A protein and the small-molecule ligand that binds it are described below.
Small molecule (SMILES): C[C@H](O)CCCC(=O)CCC/C=C/c1cc(O)cc(O)c1C(=O)O

Binding-site contacts:
Ligand atom O2 contacts residue PRO192 of chain 1.B at 3.8 Å.
Ligand atom C4 contacts residue PRO192 of chain 1.B at 3.9 Å (hydrophobic).
Ligand atom C3P contacts residue HIS242 of chain 1.B at 3.3 Å.
Ligand atom O2 contacts residue TYR187 of chain 1.B at 3.4 Å (h-bond).
Ligand atom O12 contacts residue SER102 of chain 1.B at 2.4 Å (h-bond).
Ligand atom C11 contacts residue HIS242 of chain 1.B at 3.7 Å.
Ligand atom C7P contacts residue MET154 of chain 1.B at 3.6 Å (hydrophobic).
Ligand atom O10 contacts residue ASP31 of chain 1.B at 3.8 Å.
Ligand atom C5 contacts residue LEU135 of chain 1.B at 3.5 Å (hydrophobic).
Ligand atom C2 contacts residue TRP183 of chain 1.B at 3.8 Å (hydrophobic).
Ligand atom C4 contacts residue LEU135 of chain 1.B at 3.8 Å (hydrophobic).
Ligand atom C1 contacts residue TRP183 of chain 1.B at 3.5 Å (hydrophobic).
Ligand atom O13 contacts residue SER103 of chain 1.B at 3.7 Å.
Ligand atom C2 contacts residue PRO188 of chain 1.B at 3.7 Å (hydrophobic).
Ligand atom C3 contacts residue PRO188 of chain 1.B at 3.5 Å (hydrophobic).
Ligand atom C10 contacts residue SER102 of chain 1.B at 3.5 Å.
Ligand atom O13 contacts residue TYR187 of chain 1.B at 3.8 Å.
Ligand atom C7P contacts residue TRP183 of chain 1.B at 3.6 Å (hydrophobic).
Ligand atom C12 contacts residue TRP183 of chain 1.B at 3.6 Å (hydrophobic).
Ligand atom O10 contacts residue GLY32 of chain 1.B at 2.8 Å (h-bond).
Ligand atom O2 contacts residue PRO188 of chain 1.B at 3.3 Å.
Ligand atom C11 contacts residue PHE243 of chain 1.B at 3.5 Å (hydrophobic).
Ligand atom C3 contacts residue PRO192 of chain 1.B at 3.4 Å (hydrophobic).
Ligand atom O12 contacts residue SER103 of chain 1.B at 3.4 Å (h-bond).
Ligand atom C10 contacts residue GLY32 of chain 1.B at 3.9 Å.
Ligand atom O4 contacts residue LYS130 of chain 1.B at 3.6 Å.
Ligand atom O4 contacts residue LEU135 of chain 1.B at 3.8 Å.
Ligand atom C1P contacts residue SER102 of chain 1.B at 3.3 Å.
Ligand atom O2 contacts residue ILE191 of chain 1.B at 3.2 Å.
Ligand atom O6P contacts residue HIS242 of chain 1.B at 3.7 Å.
Ligand atom C9P contacts residue TRP183 of chain 1.B at 3.4 Å (hydrophobic).
Ligand atom C11 contacts residue ASP31 of chain 1.B at 3.5 Å.
Ligand atom C12 contacts residue SER102 of chain 1.B at 3.6 Å.
Ligand atom O4 contacts residue LEU132 of chain 1.B at 3.5 Å.
Ligand atom C8P contacts residue MET154 of chain 1.B at 3.7 Å (hydrophobic).
Ligand atom O6P contacts residue MET154 of chain 1.B at 3.5 Å.
Ligand atom O10 contacts residue SER102 of chain 1.B at 3.0 Å (h-bond).
Ligand atom C8P contacts residue TRP183 of chain 1.B at 3.9 Å (hydrophobic).
Ligand atom C6P contacts residue MET154 of chain 1.B at 3.6 Å (hydrophobic).
Ligand atom O13 contacts residue TRP183 of chain 1.B at 3.0 Å (h-bond).

Sequence of chain 1.B:
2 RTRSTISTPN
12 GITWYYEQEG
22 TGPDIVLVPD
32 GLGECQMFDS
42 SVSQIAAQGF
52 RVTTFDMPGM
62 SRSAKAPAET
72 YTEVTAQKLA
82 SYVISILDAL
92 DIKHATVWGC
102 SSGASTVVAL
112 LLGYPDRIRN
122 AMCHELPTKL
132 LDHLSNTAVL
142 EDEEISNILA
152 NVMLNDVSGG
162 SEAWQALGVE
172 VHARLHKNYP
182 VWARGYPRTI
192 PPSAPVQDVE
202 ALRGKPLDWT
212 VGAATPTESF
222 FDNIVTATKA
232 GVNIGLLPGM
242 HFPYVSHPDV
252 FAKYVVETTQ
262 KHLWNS